Sequence of chain 2.D:
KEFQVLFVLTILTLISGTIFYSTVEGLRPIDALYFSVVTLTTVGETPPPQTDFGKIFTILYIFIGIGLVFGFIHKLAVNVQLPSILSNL

A protein and the small-molecule ligand that binds it are described below.
Small molecule (SMILES): NCC(=O)O

Binding-site contacts:
Ligand atom C contacts residue ILE34 of chain 1.C at 3.3 Å (hydrophobic).
Ligand atom OXT contacts residue ASP56 of chain 2.D at 4.0 Å.
Ligand atom N contacts residue ARG32 of chain 1.C at 3.2 Å (salt-bridge).
Ligand atom OXT contacts residue ARG32 of chain 1.C at 3.4 Å (salt-bridge).
Ligand atom O contacts residue PRO33 of chain 1.C at 3.2 Å.
Ligand atom CA contacts residue ARG32 of chain 1.C at 3.7 Å.
Ligand atom O contacts residue ILE34 of chain 1.C at 2.8 Å (h-bond).
Ligand atom O contacts residue ARG32 of chain 1.C at 4.4 Å.
Ligand atom C contacts residue PRO33 of chain 1.C at 4.0 Å (hydrophobic).
Ligand atom CA contacts residue PRO33 of chain 1.C at 3.7 Å (hydrophobic).
Ligand atom C contacts residue ARG32 of chain 1.C at 4.1 Å.
Ligand atom CA contacts residue ILE34 of chain 1.C at 4.4 Å (hydrophobic).
Ligand atom OXT contacts residue ILE34 of chain 1.C at 2.7 Å.

Sequence of chain 1.C:
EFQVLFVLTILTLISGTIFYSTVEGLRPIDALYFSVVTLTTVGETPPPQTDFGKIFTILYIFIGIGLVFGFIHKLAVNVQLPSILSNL